Binding-site contacts:
Ligand atom C7 contacts residue ASN285 of chain 1.A at 3.1 Å.
Ligand atom C8 contacts residue ASN285 of chain 1.A at 4.3 Å.
Ligand atom O6 contacts residue ASN298 of chain 1.A at 3.9 Å.
Ligand atom N2 contacts residue ASN285 of chain 1.A at 2.9 Å (h-bond).
Ligand atom C3 contacts residue VAL297 of chain 1.A at 4.4 Å (hydrophobic).
Ligand atom C4 contacts residue ASN285 of chain 1.A at 4.2 Å.
Ligand atom O5 contacts residue ASN298 of chain 1.A at 4.3 Å.
Ligand atom O7 contacts residue ASN285 of chain 1.A at 2.9 Å (h-bond).
Ligand atom C5 contacts residue ASN285 of chain 1.A at 3.6 Å.
Ligand atom C1 contacts residue VAL297 of chain 1.A at 3.8 Å (hydrophobic).
Ligand atom C3 contacts residue ASN285 of chain 1.A at 3.8 Å.
Ligand atom O5 contacts residue ASN285 of chain 1.A at 2.4 Å (h-bond).
Ligand atom O6 contacts residue GLU398 of chain 1.A at 3.8 Å.
Ligand atom C1 contacts residue ASN285 of chain 1.A at 1.4 Å.
Ligand atom C2 contacts residue VAL297 of chain 1.A at 4.1 Å (hydrophobic).
Ligand atom C8 contacts residue SER45 of chain 1.A at 4.1 Å.
Ligand atom C1 contacts residue ASN298 of chain 1.A at 4.5 Å.
Ligand atom C7 contacts residue VAL297 of chain 1.A at 4.3 Å (hydrophobic).
Ligand atom C5 contacts residue ASN298 of chain 1.A at 4.3 Å.
Ligand atom C2 contacts residue ASN285 of chain 1.A at 2.5 Å.
Ligand atom N2 contacts residue VAL297 of chain 1.A at 3.6 Å (h-bond).
Ligand atom C8 contacts residue VAL297 of chain 1.A at 3.9 Å (hydrophobic).

A small-molecule ligand and the protein it binds are described below.
Small molecule (SMILES): CC(=O)N[C@@H]1[C@@H](O)[C@H](O)[C@@H](CO)O[C@H]1O

Sequence of chain 1.A:
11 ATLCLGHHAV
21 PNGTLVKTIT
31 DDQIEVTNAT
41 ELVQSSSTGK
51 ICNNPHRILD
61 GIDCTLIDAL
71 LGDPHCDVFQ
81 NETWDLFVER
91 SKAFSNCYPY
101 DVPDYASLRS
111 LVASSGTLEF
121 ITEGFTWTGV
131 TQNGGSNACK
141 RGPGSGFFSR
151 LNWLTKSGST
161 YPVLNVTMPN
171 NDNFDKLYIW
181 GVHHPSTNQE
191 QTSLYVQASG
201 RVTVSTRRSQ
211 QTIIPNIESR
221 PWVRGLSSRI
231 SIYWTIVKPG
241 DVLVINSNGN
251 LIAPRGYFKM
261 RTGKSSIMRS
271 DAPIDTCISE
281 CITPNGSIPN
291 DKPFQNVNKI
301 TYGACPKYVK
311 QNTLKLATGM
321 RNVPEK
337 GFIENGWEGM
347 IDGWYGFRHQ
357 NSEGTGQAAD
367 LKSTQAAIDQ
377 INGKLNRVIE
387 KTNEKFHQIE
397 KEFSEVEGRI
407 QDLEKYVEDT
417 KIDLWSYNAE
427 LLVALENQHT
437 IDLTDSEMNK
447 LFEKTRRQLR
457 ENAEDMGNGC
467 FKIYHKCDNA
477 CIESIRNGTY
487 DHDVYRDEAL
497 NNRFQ